This small molecule binds to this protein.
Small molecule (SMILES): Nc1ccnc(N)n1

Sequence of chain 1.D:
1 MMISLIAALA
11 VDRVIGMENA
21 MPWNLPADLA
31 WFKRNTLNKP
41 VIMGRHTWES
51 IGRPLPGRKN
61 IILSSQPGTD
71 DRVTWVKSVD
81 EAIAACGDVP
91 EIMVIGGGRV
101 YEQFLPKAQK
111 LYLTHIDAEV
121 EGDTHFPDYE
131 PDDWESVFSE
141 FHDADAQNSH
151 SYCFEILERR

Binding-site contacts:
Ligand atom N7 contacts residue ALA7 of chain 1.D at 3.7 Å.
Ligand atom C2 contacts residue ALA8 of chain 1.D at 3.7 Å (hydrophobic).
Ligand atom C5 contacts residue PHE32 of chain 1.D at 4.0 Å (hydrophobic).
Ligand atom N8 contacts residue TYR101 of chain 1.D at 3.2 Å (h-bond).
Ligand atom N8 contacts residue ILE95 of chain 1.D at 2.9 Å (h-bond).
Ligand atom N1 contacts residue PHE32 of chain 1.D at 4.1 Å.
Ligand atom N8 contacts residue PHE32 of chain 1.D at 3.6 Å.
Ligand atom C5 contacts residue 8DM1 of chain 1.R at 3.7 Å.
Ligand atom N8 contacts residue NAP1 of chain 1.S at 3.6 Å.
Ligand atom C2 contacts residue NAP1 of chain 1.S at 3.8 Å.
Ligand atom C5 contacts residue NAP1 of chain 1.S at 3.2 Å.
Ligand atom N7 contacts residue ILE6 of chain 1.D at 4.0 Å.
Ligand atom N3 contacts residue NAP1 of chain 1.S at 3.4 Å (h-bond).
Ligand atom N1 contacts residue ASP28 of chain 1.D at 2.7 Å (salt-bridge).
Ligand atom N3 contacts residue ILE6 of chain 1.D at 3.6 Å (h-bond).
Ligand atom C4 contacts residue ALA7 of chain 1.D at 4.1 Å (hydrophobic).
Ligand atom C6 contacts residue MET21 of chain 1.D at 3.8 Å (hydrophobic).
Ligand atom C6 contacts residue LEU29 of chain 1.D at 3.9 Å (hydrophobic).
Ligand atom C2 contacts residue ASP28 of chain 1.D at 3.5 Å.
Ligand atom N3 contacts residue ALA7 of chain 1.D at 3.4 Å.
Ligand atom N7 contacts residue ALA8 of chain 1.D at 3.7 Å.
Ligand atom C6 contacts residue ASP28 of chain 1.D at 3.6 Å.
Ligand atom C4 contacts residue PHE32 of chain 1.D at 3.5 Å (hydrophobic).
Ligand atom N8 contacts residue ALA7 of chain 1.D at 4.1 Å.
Ligand atom C6 contacts residue 8DM1 of chain 1.R at 4.2 Å.
Ligand atom N8 contacts residue ILE6 of chain 1.D at 3.0 Å (h-bond).
Ligand atom C4 contacts residue ILE95 of chain 1.D at 4.1 Å (hydrophobic).
Ligand atom C2 contacts residue PHE32 of chain 1.D at 3.9 Å (hydrophobic).
Ligand atom N7 contacts residue ASP28 of chain 1.D at 2.9 Å (salt-bridge).
Ligand atom C2 contacts residue ALA7 of chain 1.D at 3.9 Å (hydrophobic).
Ligand atom N1 contacts residue NAP1 of chain 1.S at 3.9 Å.
Ligand atom N7 contacts residue TRP31 of chain 1.D at 4.2 Å.
Ligand atom N1 contacts residue ALA8 of chain 1.D at 3.9 Å.
Ligand atom C6 contacts residue NAP1 of chain 1.S at 3.6 Å.
Ligand atom N7 contacts residue THR114 of chain 1.D at 3.7 Å.
Ligand atom C4 contacts residue NAP1 of chain 1.S at 3.1 Å.
Ligand atom C4 contacts residue ILE6 of chain 1.D at 3.7 Å (hydrophobic).
Ligand atom C4 contacts residue TYR101 of chain 1.D at 4.1 Å (hydrophobic).
Ligand atom N3 contacts residue ALA8 of chain 1.D at 3.8 Å.
Ligand atom N3 contacts residue PHE32 of chain 1.D at 3.5 Å.